Binding-site contacts:
Ligand atom N2 contacts residue THR476 of chain 1.C at 3.6 Å.
Ligand atom C7 contacts residue THR476 of chain 1.C at 4.4 Å.
Ligand atom C2 contacts residue THR476 of chain 1.C at 4.5 Å.
Ligand atom C3 contacts residue ASN474 of chain 1.C at 3.7 Å.
Ligand atom C6 contacts residue GLU490 of chain 1.C at 4.0 Å.
Ligand atom C6 contacts residue TYR491 of chain 1.C at 3.4 Å (hydrophobic).
Ligand atom C7 contacts residue ASN474 of chain 1.C at 4.0 Å.
Ligand atom C8 contacts residue THR476 of chain 1.C at 4.4 Å.
Ligand atom N2 contacts residue ASN474 of chain 1.C at 2.9 Å (h-bond).
Ligand atom C4 contacts residue ASN474 of chain 1.C at 4.1 Å.
Ligand atom O6 contacts residue TYR491 of chain 1.C at 4.4 Å.
Ligand atom O6 contacts residue GLU490 of chain 1.C at 3.8 Å.
Ligand atom C1 contacts residue THR476 of chain 1.C at 4.4 Å.
Ligand atom C5 contacts residue TYR491 of chain 1.C at 4.5 Å (hydrophobic).
Ligand atom C5 contacts residue ASN474 of chain 1.C at 3.3 Å.
Ligand atom C6 contacts residue ASN474 of chain 1.C at 3.9 Å.
Ligand atom O7 contacts residue ASN474 of chain 1.C at 4.4 Å.
Ligand atom O5 contacts residue ASN474 of chain 1.C at 2.4 Å (h-bond).
Ligand atom C1 contacts residue ASN474 of chain 1.C at 1.4 Å.
Ligand atom C2 contacts residue ASN474 of chain 1.C at 2.7 Å.

A protein and the small-molecule ligand that binds it are described below.
Small molecule (SMILES): CC(=O)N[C@@H]1[C@@H](O)[C@H](O)[C@@H](CO)O[C@H]1O

Sequence of chain 1.C:
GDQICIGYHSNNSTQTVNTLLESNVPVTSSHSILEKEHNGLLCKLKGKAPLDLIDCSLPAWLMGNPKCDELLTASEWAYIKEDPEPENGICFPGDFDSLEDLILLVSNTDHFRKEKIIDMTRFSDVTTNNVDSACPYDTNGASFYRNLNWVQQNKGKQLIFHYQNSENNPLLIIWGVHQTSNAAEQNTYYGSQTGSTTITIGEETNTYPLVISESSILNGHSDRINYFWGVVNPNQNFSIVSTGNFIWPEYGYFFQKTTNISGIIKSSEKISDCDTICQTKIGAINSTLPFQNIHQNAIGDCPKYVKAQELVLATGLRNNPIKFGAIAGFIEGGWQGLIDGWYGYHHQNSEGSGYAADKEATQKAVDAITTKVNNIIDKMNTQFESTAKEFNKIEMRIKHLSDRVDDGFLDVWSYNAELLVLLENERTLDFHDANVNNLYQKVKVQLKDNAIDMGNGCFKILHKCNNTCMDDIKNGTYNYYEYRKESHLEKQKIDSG